Binding-site contacts:
Ligand atom N1 contacts residue TRP52 of chain 1.B at 3.4 Å.
Ligand atom O2P contacts residue ARG256 of chain 1.B at 3.0 Å (salt-bridge).
Ligand atom N7 contacts residue MET255 of chain 1.B at 3.3 Å (h-bond).
Ligand atom N6 contacts residue THR226 of chain 1.B at 2.8 Å (h-bond).
Ligand atom C5' contacts residue LYS47 of chain 1.B at 3.6 Å.
Ligand atom C8 contacts residue MET255 of chain 1.B at 3.4 Å (hydrophobic).
Ligand atom O5P contacts residue THR50 of chain 1.B at 2.7 Å (h-bond).
Ligand atom N6 contacts residue TRP52 of chain 1.B at 3.3 Å.
Ligand atom O4P contacts residue THR51 of chain 1.B at 2.7 Å (h-bond).
Ligand atom O2P contacts residue ARG129 of chain 1.B at 2.8 Å (salt-bridge).
Ligand atom P1 contacts residue SER137 of chain 1.B at 3.5 Å.
Ligand atom O1P contacts residue ARG256 of chain 1.B at 3.4 Å.
Ligand atom O3P contacts residue SER137 of chain 1.B at 2.7 Å (h-bond).
Ligand atom O1P contacts residue LYS257 of chain 1.B at 2.7 Å (salt-bridge).
Ligand atom C2 contacts residue TYR192 of chain 1.B at 3.4 Å (hydrophobic).
Ligand atom C6 contacts residue TRP52 of chain 1.B at 3.4 Å (hydrophobic).
Ligand atom O5P contacts residue LYS47 of chain 1.B at 3.4 Å (salt-bridge).
Ligand atom C2 contacts residue GLY258 of chain 1.B at 3.6 Å.
Ligand atom N3 contacts residue GLY258 of chain 1.B at 3.4 Å.
Ligand atom N3 contacts residue TYR192 of chain 1.B at 2.8 Å (h-bond).
Ligand atom O4P contacts residue THR50 of chain 1.B at 3.2 Å (h-bond).
Ligand atom O5' contacts residue GLY49 of chain 1.B at 3.3 Å (h-bond).
Ligand atom P2 contacts residue THR50 of chain 1.B at 3.5 Å.
Ligand atom N6 contacts residue MET231 of chain 1.B at 3.3 Å (h-bond).
Ligand atom O3' contacts residue ARG129 of chain 1.B at 3.2 Å (salt-bridge).
Ligand atom N6 contacts residue PHE228 of chain 1.B at 3.6 Å.
Ligand atom O5P contacts residue GLY49 of chain 1.B at 3.1 Å (h-bond).
Ligand atom O5P contacts residue SER48 of chain 1.B at 3.3 Å (h-bond).
Ligand atom O1P contacts residue GLY258 of chain 1.B at 2.8 Å (h-bond).
Ligand atom C2 contacts residue TRP52 of chain 1.B at 3.4 Å (hydrophobic).
Ligand atom O6P contacts residue LYS47 of chain 1.B at 2.8 Å (salt-bridge).
Ligand atom O3P contacts residue ARG256 of chain 1.B at 2.9 Å (salt-bridge).
Ligand atom P1 contacts residue ARG256 of chain 1.B at 3.7 Å.
Ligand atom O2' contacts residue ARG256 of chain 1.B at 3.5 Å (salt-bridge).
Ligand atom C3' contacts residue SER137 of chain 1.B at 3.7 Å.
Ligand atom O5' contacts residue LYS47 of chain 1.B at 3.5 Å.
Ligand atom O3' contacts residue SER137 of chain 1.B at 3.5 Å (h-bond).
Ligand atom O6P contacts residue PHE254 of chain 1.B at 3.4 Å.
Ligand atom O2' contacts residue GLY258 of chain 1.B at 3.5 Å (h-bond).
Ligand atom O2' contacts residue PHE228 of chain 1.B at 3.6 Å.

Sequence of chain 1.B:
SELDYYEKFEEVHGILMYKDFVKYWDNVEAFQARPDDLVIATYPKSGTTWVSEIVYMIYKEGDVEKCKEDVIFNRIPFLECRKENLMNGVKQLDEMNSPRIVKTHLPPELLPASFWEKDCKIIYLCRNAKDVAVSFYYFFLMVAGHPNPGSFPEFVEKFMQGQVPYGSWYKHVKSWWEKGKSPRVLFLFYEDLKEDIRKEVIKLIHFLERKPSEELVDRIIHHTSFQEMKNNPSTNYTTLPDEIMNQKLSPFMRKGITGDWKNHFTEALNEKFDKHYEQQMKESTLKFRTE

A protein and the small-molecule ligand that binds it are described below.
Small molecule (SMILES): Nc1ncnc2c1ncn2[C@@H]1O[C@H](COP(=O)(O)O)[C@@H](OP(=O)(O)O)[C@H]1O